The protein below binds the small molecule below.
Small molecule (SMILES): CC(C)(C)[C@H](NC(=O)[C@H](CCCN=C(N)N)NC(=O)Cc1ccc(CN)cc1)C(=O)N[C@@H](CCCN=C(N)N)C(=O)NCc1ccc(C(=N)N)cc1

Binding-site contacts:
Ligand atom NH2 contacts residue ASN85 of chain 1.A at 2.9 Å (h-bond).
Ligand atom C22 contacts residue TRP147 of chain 1.A at 3.4 Å (hydrophobic).
Ligand atom N1 contacts residue ASP157 of chain 1.A at 2.9 Å (salt-bridge).
Ligand atom O contacts residue GLY148 of chain 1.A at 3.2 Å (h-bond).
Ligand atom C19 contacts residue ASP151 of chain 1.A at 3.2 Å.
Ligand atom N35 contacts residue GLY148 of chain 1.A at 3.5 Å.
Ligand atom NE contacts residue ASP84 of chain 1.A at 3.5 Å (salt-bridge).
Ligand atom N34 contacts residue ASP199 of chain 1.A at 2.7 Å (salt-bridge).
Ligand atom O contacts residue TRP147 of chain 1.A at 3.2 Å.
Ligand atom NE contacts residue TYR201 of chain 1.A at 3.1 Å (h-bond).
Ligand atom NH2 contacts residue ASP47 of chain 1.A at 3.5 Å.
Ligand atom NH1 contacts residue GLY158 of chain 1.A at 3.5 Å (h-bond).
Ligand atom C27 contacts residue ASP199 of chain 1.A at 3.1 Å.
Ligand atom N23 contacts residue SER261 of chain 1.A at 3.5 Å (h-bond).
Ligand atom N35 contacts residue PRO149 of chain 1.A at 3.1 Å (h-bond).
Ligand atom CG contacts residue GLU129 of chain 1.A at 3.4 Å.
Ligand atom CZ contacts residue ASP157 of chain 1.A at 3.5 Å.
Ligand atom NE contacts residue ASP47 of chain 1.A at 2.8 Å (salt-bridge).
Ligand atom CA contacts residue GLY148 of chain 1.A at 3.3 Å.
Ligand atom CG3 contacts residue GLY148 of chain 1.A at 3.5 Å.
Ligand atom CZ contacts residue TYR201 of chain 1.A at 3.4 Å (hydrophobic).
Ligand atom N34 contacts residue ALA185 of chain 1.A at 2.9 Å (h-bond).
Ligand atom CD contacts residue GLY148 of chain 1.A at 3.6 Å.
Ligand atom N contacts residue GLY148 of chain 1.A at 2.8 Å (h-bond).
Ligand atom C16 contacts residue SER261 of chain 1.A at 3.2 Å.
Ligand atom CD contacts residue GLU129 of chain 1.A at 3.5 Å.
Ligand atom NH2 contacts residue ASP157 of chain 1.A at 2.8 Å (salt-bridge).
Ligand atom N35 contacts residue ASP199 of chain 1.A at 2.8 Å (salt-bridge).
Ligand atom N35 contacts residue ASP151 of chain 1.A at 3.5 Å (salt-bridge).
Ligand atom NH1 contacts residue TYR201 of chain 1.A at 2.8 Å (h-bond).
Ligand atom N23 contacts residue SER146 of chain 1.A at 2.8 Å (h-bond).
Ligand atom C22 contacts residue SER146 of chain 1.A at 3.5 Å.
Ligand atom NE contacts residue GLU129 of chain 1.A at 2.8 Å (salt-bridge).
Ligand atom C18 contacts residue ASP151 of chain 1.A at 3.5 Å.
Ligand atom C16 contacts residue SER146 of chain 1.A at 3.5 Å.
Ligand atom NH1 contacts residue ASP157 of chain 1.A at 3.2 Å (salt-bridge).
Ligand atom C21 contacts residue ALA185 of chain 1.A at 3.4 Å (hydrophobic).
Ligand atom C22 contacts residue THR260 of chain 1.A at 3.4 Å.
Ligand atom C contacts residue GLY148 of chain 1.A at 3.5 Å.
Ligand atom C21 contacts residue TRP147 of chain 1.A at 3.5 Å (hydrophobic).

Sequence of chain 1.A:
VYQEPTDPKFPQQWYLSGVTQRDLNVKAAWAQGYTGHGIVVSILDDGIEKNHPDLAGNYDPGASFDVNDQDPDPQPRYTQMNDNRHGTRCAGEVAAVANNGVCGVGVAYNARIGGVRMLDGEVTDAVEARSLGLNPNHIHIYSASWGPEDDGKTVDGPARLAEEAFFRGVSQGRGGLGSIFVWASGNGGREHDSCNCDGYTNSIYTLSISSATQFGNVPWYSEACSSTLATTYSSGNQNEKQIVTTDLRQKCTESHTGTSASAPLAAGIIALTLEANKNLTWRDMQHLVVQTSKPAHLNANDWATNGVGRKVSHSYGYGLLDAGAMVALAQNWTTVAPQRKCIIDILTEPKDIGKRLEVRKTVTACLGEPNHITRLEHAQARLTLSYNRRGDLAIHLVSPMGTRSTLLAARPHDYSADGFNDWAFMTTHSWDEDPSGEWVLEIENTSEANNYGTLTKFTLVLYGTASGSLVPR